The protein below binds the small molecule below.
Small molecule (SMILES): O=C([O-])C(=O)[O-]

Sequence of chain 1.E:
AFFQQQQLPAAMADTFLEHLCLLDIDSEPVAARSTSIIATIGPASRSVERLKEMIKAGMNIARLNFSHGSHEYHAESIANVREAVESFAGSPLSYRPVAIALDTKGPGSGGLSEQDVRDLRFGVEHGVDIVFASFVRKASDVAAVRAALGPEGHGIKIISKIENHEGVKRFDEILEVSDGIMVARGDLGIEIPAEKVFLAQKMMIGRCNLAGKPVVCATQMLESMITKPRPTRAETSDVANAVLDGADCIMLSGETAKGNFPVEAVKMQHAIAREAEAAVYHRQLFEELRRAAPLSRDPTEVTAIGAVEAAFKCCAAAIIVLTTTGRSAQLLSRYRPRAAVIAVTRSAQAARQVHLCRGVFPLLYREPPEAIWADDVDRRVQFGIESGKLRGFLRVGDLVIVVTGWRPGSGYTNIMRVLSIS

Binding-site contacts:
Ligand atom O2 contacts residue ALA209 of chain 1.E at 3.3 Å.
Ligand atom O2 contacts residue ARG210 of chain 1.E at 3.5 Å (salt-bridge).
Ligand atom C2 contacts residue GLY211 of chain 1.E at 3.7 Å.
Ligand atom O1 contacts residue LYS186 of chain 1.E at 3.7 Å.
Ligand atom O2 contacts residue GLY211 of chain 1.E at 2.9 Å (h-bond).
Ligand atom C1 contacts residue GLU188 of chain 1.E at 3.8 Å.
Ligand atom O1 contacts residue ARG87 of chain 1.E at 3.9 Å.
Ligand atom O3 contacts residue LYS186 of chain 1.E at 2.8 Å (salt-bridge).
Ligand atom C1 contacts residue MG1 of chain 1.DA at 2.9 Å.
Ligand atom O1 contacts residue MG1 of chain 1.DA at 4.2 Å.
Ligand atom C2 contacts residue ARG210 of chain 1.E at 4.4 Å.
Ligand atom O4 contacts residue ASP212 of chain 1.E at 2.8 Å (salt-bridge).
Ligand atom O1 contacts residue MET207 of chain 1.E at 4.2 Å.
Ligand atom C2 contacts residue THR244 of chain 1.E at 3.6 Å.
Ligand atom O4 contacts residue MG1 of chain 1.DA at 2.2 Å.
Ligand atom C2 contacts residue MG1 of chain 1.DA at 2.9 Å.
Ligand atom C1 contacts residue ALA209 of chain 1.E at 3.8 Å (hydrophobic).
Ligand atom O1 contacts residue MET276 of chain 1.E at 4.2 Å.
Ligand atom O4 contacts residue GLY211 of chain 1.E at 3.6 Å.
Ligand atom O3 contacts residue MG1 of chain 1.DA at 2.1 Å.
Ligand atom C2 contacts residue GLU188 of chain 1.E at 3.6 Å.
Ligand atom O3 contacts residue ALA209 of chain 1.E at 4.2 Å.
Ligand atom C1 contacts residue LYS186 of chain 1.E at 3.5 Å.
Ligand atom O1 contacts residue THR244 of chain 1.E at 3.5 Å (h-bond).
Ligand atom O2 contacts residue THR244 of chain 1.E at 2.5 Å (h-bond).
Ligand atom O1 contacts residue ALA209 of chain 1.E at 4.2 Å.
Ligand atom O2 contacts residue ASP212 of chain 1.E at 4.0 Å.
Ligand atom C1 contacts residue THR244 of chain 1.E at 4.0 Å.
Ligand atom O2 contacts residue MG1 of chain 1.DA at 4.1 Å.
Ligand atom C2 contacts residue ALA209 of chain 1.E at 3.5 Å (hydrophobic).
Ligand atom O3 contacts residue GLU188 of chain 1.E at 3.2 Å (salt-bridge).
Ligand atom O3 contacts residue ASP212 of chain 1.E at 4.1 Å.
Ligand atom C2 contacts residue ASP212 of chain 1.E at 3.8 Å.
Ligand atom O4 contacts residue GLU188 of chain 1.E at 2.9 Å (salt-bridge).
Ligand atom O4 contacts residue ALA209 of chain 1.E at 3.8 Å.